Sequence of chain 2.A:
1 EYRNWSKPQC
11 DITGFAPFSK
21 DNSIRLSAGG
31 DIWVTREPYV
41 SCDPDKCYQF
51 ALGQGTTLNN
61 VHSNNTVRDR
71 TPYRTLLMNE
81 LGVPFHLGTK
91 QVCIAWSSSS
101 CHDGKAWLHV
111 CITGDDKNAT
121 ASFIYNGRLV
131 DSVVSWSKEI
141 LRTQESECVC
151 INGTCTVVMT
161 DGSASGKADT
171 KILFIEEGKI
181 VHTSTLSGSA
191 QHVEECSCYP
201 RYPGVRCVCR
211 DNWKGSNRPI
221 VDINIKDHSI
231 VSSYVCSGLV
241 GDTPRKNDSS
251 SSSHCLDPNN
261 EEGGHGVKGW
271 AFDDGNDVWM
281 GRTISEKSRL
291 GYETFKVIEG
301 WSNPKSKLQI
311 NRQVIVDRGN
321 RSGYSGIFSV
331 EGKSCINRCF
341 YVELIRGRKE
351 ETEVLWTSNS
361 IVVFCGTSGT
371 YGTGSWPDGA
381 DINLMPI

Binding-site contacts:
Ligand atom C3 contacts residue TYR324 of chain 2.A at 3.9 Å (hydrophobic).
Ligand atom OS1 contacts residue ARG36 of chain 2.A at 3.0 Å (salt-bridge).
Ligand atom O9 contacts residue ASP69 of chain 2.A at 3.7 Å.
Ligand atom O9 contacts residue ARG70 of chain 2.A at 2.7 Å (salt-bridge).
Ligand atom OS1 contacts residue TYR324 of chain 2.A at 3.9 Å.
Ligand atom C1 contacts residue TYR324 of chain 2.A at 3.1 Å (hydrophobic).
Ligand atom O8 contacts residue ARG142 of chain 2.A at 3.1 Å (salt-bridge).
Ligand atom C2 contacts residue ARG36 of chain 2.A at 4.0 Å.
Ligand atom C7 contacts residue GLU194 of chain 2.A at 3.8 Å.
Ligand atom O5 contacts residue TYR324 of chain 2.A at 4.0 Å.
Ligand atom OS3 contacts residue ARG289 of chain 2.A at 2.8 Å (salt-bridge).
Ligand atom O7 contacts residue GLU195 of chain 2.A at 4.0 Å.
Ligand atom OS1 contacts residue GOL1 of chain 2.F at 3.7 Å.
Ligand atom C10 contacts residue ARG142 of chain 2.A at 3.8 Å.
Ligand atom OS1 contacts residue ARG289 of chain 2.A at 2.8 Å (salt-bridge).
Ligand atom C2 contacts residue GLU37 of chain 2.A at 3.8 Å.
Ligand atom C8 contacts residue GLU194 of chain 2.A at 3.3 Å.
Ligand atom O7 contacts residue GLU194 of chain 2.A at 2.9 Å (salt-bridge).
Ligand atom C9 contacts residue ARG70 of chain 2.A at 3.9 Å.
Ligand atom C2 contacts residue TYR324 of chain 2.A at 3.7 Å (hydrophobic).
Ligand atom C3 contacts residue ASP69 of chain 2.A at 3.6 Å.
Ligand atom O8 contacts residue GLU194 of chain 2.A at 2.6 Å (salt-bridge).
Ligand atom C2 contacts residue ASP69 of chain 2.A at 3.3 Å.
Ligand atom OS3 contacts residue TYR324 of chain 2.A at 3.9 Å.
Ligand atom S1 contacts residue GOL1 of chain 2.F at 3.6 Å.
Ligand atom C8 contacts residue ASN212 of chain 2.A at 3.9 Å.
Ligand atom OS3 contacts residue ARG210 of chain 2.A at 3.1 Å (salt-bridge).
Ligand atom OS2 contacts residue GOL1 of chain 2.F at 2.8 Å (h-bond).
Ligand atom S1 contacts residue ARG289 of chain 2.A at 3.6 Å.
Ligand atom O7 contacts residue ARG210 of chain 2.A at 3.6 Å.
Ligand atom S1 contacts residue TYR324 of chain 2.A at 3.9 Å.
Ligand atom N3 contacts residue GLU37 of chain 2.A at 3.0 Å (salt-bridge).
Ligand atom OS3 contacts residue HIS265 of chain 2.A at 3.4 Å.
Ligand atom C3 contacts residue GLU37 of chain 2.A at 3.7 Å.
Ligand atom C7 contacts residue ARG210 of chain 2.A at 3.7 Å.
Ligand atom C10 contacts residue TRP96 of chain 2.A at 4.0 Å (hydrophobic).
Ligand atom C5 contacts residue GLU195 of chain 2.A at 4.0 Å.
Ligand atom N3 contacts residue ASP69 of chain 2.A at 3.1 Å (salt-bridge).
Ligand atom O8 contacts residue ALA164 of chain 2.A at 3.4 Å.
Ligand atom C8 contacts residue ALA164 of chain 2.A at 3.4 Å (hydrophobic).

A protein and the small-molecule ligand that binds it are described below.
Small molecule (SMILES): CC(=O)N[C@H]1[C@H]([C@H](O)[C@H](O)CO)O[C@H](S(=O)(=O)O)C[C@@H]1N